Binding-site contacts:
Ligand atom C23 contacts residue ILE316 of chain 1.B at 3.6 Å (hydrophobic).
Ligand atom N12 contacts residue LEU253 of chain 1.B at 3.5 Å.
Ligand atom C26 contacts residue ALA352 of chain 1.B at 3.6 Å (hydrophobic).
Ligand atom C26 contacts residue CYS239 of chain 1.B at 3.5 Å (hydrophobic).
Ligand atom C02 contacts residue ASN256 of chain 1.B at 3.7 Å.
Ligand atom C16 contacts residue LEU253 of chain 1.B at 3.7 Å (hydrophobic).
Ligand atom C18 contacts residue LYS252 of chain 1.B at 3.7 Å.
Ligand atom C02 contacts residue VAL181 of chain 1.A at 3.6 Å (hydrophobic).
Ligand atom C21 contacts residue ALA314 of chain 1.B at 3.8 Å (hydrophobic).
Ligand atom C23 contacts residue ALA315 of chain 1.B at 3.4 Å (hydrophobic).
Ligand atom C13 contacts residue LEU253 of chain 1.B at 3.5 Å (hydrophobic).
Ligand atom N14 contacts residue CYS239 of chain 1.B at 3.2 Å (h-bond).
Ligand atom N15 contacts residue LEU253 of chain 1.B at 3.7 Å.
Ligand atom C01 contacts residue THR312 of chain 1.B at 3.7 Å.
Ligand atom N14 contacts residue LEU253 of chain 1.B at 3.7 Å.
Ligand atom C22 contacts residue ALA314 of chain 1.B at 3.3 Å (hydrophobic).
Ligand atom C16 contacts residue ALA248 of chain 1.B at 3.6 Å (hydrophobic).
Ligand atom C22 contacts residue ILE316 of chain 1.B at 3.5 Å (hydrophobic).
Ligand atom C10 contacts residue LEU246 of chain 1.B at 3.8 Å (hydrophobic).
Ligand atom C13 contacts residue CYS239 of chain 1.B at 3.5 Å (hydrophobic).
Ligand atom S17 contacts residue LEU253 of chain 1.B at 3.7 Å.
Ligand atom O03 contacts residue VAL181 of chain 1.A at 3.5 Å.
Ligand atom O03 contacts residue LYS350 of chain 1.B at 3.2 Å.
Ligand atom N15 contacts residue ALA248 of chain 1.B at 3.8 Å.
Ligand atom O03 contacts residue ASN256 of chain 1.B at 3.8 Å.
Ligand atom C22 contacts residue ALA315 of chain 1.B at 3.4 Å (hydrophobic).
Ligand atom C09 contacts residue ASN256 of chain 1.B at 3.6 Å.
Ligand atom C23 contacts residue ALA314 of chain 1.B at 3.8 Å (hydrophobic).
Ligand atom C04 contacts residue LYS350 of chain 1.B at 3.5 Å.
Ligand atom S17 contacts residue ALA248 of chain 1.B at 3.5 Å.
Ligand atom C06 contacts residue THR179 of chain 1.A at 3.3 Å.
Ligand atom C01 contacts residue VAL313 of chain 1.B at 3.4 Å (hydrophobic).
Ligand atom C05 contacts residue THR179 of chain 1.A at 3.3 Å.
Ligand atom C05 contacts residue ASN256 of chain 1.B at 3.5 Å.
Ligand atom C01 contacts residue ASN348 of chain 1.B at 3.2 Å.
Ligand atom C20 contacts residue ILE368 of chain 1.B at 3.6 Å (hydrophobic).
Ligand atom C05 contacts residue LYS350 of chain 1.B at 3.7 Å.
Ligand atom N15 contacts residue CYS239 of chain 1.B at 3.6 Å.
Ligand atom C21 contacts residue ILE368 of chain 1.B at 3.5 Å (hydrophobic).
Ligand atom C04 contacts residue ASN256 of chain 1.B at 3.4 Å.

Sequence of chain 1.A:
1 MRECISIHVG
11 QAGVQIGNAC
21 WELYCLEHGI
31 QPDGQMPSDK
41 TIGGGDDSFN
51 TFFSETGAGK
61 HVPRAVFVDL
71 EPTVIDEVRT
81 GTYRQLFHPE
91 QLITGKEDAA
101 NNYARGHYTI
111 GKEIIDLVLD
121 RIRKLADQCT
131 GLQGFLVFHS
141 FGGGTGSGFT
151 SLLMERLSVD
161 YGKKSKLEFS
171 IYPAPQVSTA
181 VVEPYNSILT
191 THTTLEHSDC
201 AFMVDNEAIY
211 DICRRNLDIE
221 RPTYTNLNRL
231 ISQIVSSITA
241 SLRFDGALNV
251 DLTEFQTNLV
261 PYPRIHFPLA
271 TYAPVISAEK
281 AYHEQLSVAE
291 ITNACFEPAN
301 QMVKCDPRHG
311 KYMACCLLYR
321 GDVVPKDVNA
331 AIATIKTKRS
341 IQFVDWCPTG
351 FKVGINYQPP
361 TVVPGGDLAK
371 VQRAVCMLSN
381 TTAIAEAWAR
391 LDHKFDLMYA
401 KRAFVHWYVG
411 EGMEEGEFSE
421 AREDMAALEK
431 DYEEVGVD

Sequence of chain 1.B:
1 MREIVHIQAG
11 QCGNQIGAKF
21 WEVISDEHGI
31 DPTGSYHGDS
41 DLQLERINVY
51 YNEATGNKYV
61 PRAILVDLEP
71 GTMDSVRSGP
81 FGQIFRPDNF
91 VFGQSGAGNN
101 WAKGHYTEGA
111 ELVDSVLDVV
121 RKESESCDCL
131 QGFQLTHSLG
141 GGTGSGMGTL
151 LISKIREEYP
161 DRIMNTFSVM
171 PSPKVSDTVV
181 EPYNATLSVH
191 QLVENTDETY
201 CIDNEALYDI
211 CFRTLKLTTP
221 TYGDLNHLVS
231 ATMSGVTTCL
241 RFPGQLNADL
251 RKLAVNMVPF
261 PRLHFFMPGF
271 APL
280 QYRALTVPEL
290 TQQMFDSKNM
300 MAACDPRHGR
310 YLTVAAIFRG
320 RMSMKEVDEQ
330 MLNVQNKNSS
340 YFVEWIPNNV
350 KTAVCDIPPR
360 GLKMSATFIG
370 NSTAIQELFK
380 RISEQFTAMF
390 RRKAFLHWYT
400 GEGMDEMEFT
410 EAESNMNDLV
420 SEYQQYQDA

This small molecule binds to this protein.
Small molecule (SMILES): CCOc1ccc(C2=Nn3c(nnc3-c3ccccc3OC)SC2)cc1